The small molecule below binds the protein below.
Small molecule (SMILES): Nc1ncnc2c1ncn2[C@@H]1O[C@H](CO[P](=O)(O)O[P](=O)(O)NP(=O)(O)O)[C@@H](O)[C@H]1O

Sequence of chain 1.D:
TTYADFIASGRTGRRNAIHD

Binding-site contacts:
Ligand atom O3G contacts residue SER53 of chain 1.C at 2.9 Å (h-bond).
Ligand atom PA contacts residue MN1 of chain 1.I at 3.3 Å.
Ligand atom O2A contacts residue MN1 of chain 1.I at 2.0 Å.
Ligand atom N6 contacts residue VAL104 of chain 1.C at 3.3 Å.
Ligand atom C8 contacts residue THR183 of chain 1.C at 3.5 Å.
Ligand atom O3' contacts residue GLU127 of chain 1.C at 3.0 Å (salt-bridge).
Ligand atom O2B contacts residue LYS72 of chain 1.C at 3.0 Å (salt-bridge).
Ligand atom N3B contacts residue ASP184 of chain 1.C at 3.3 Å (salt-bridge).
Ligand atom N7 contacts residue THR183 of chain 1.C at 2.9 Å (h-bond).
Ligand atom PG contacts residue MN1 of chain 1.J at 3.1 Å.
Ligand atom O4' contacts residue VAL57 of chain 1.C at 3.3 Å.
Ligand atom O1G contacts residue PHE54 of chain 1.C at 3.4 Å.
Ligand atom O2G contacts residue ASP184 of chain 1.C at 3.1 Å (salt-bridge).
Ligand atom O1A contacts residue LYS72 of chain 1.C at 3.0 Å (salt-bridge).
Ligand atom O1B contacts residue GLY52 of chain 1.C at 3.2 Å.
Ligand atom O3G contacts residue ALA17 of chain 1.D at 3.1 Å (h-bond).
Ligand atom O2' contacts residue GLU127 of chain 1.C at 2.6 Å (salt-bridge).
Ligand atom O2G contacts residue LYS168 of chain 1.C at 2.8 Å (salt-bridge).
Ligand atom C5 contacts residue LEU173 of chain 1.C at 3.5 Å (hydrophobic).
Ligand atom O1A contacts residue ASP184 of chain 1.C at 3.4 Å.
Ligand atom N6 contacts residue GLU121 of chain 1.C at 3.0 Å (salt-bridge).
Ligand atom C6 contacts residue LEU173 of chain 1.C at 3.5 Å (hydrophobic).
Ligand atom O3' contacts residue ARG14 of chain 1.D at 2.9 Å (salt-bridge).
Ligand atom N3B contacts residue MN1 of chain 1.I at 2.4 Å.
Ligand atom O2A contacts residue ASN171 of chain 1.C at 3.0 Å (h-bond).
Ligand atom PG contacts residue MN1 of chain 1.I at 2.8 Å.
Ligand atom O2B contacts residue ASP184 of chain 1.C at 2.7 Å (salt-bridge).
Ligand atom O2G contacts residue MN1 of chain 1.I at 2.0 Å.
Ligand atom PB contacts residue MN1 of chain 1.J at 3.2 Å.
Ligand atom O1G contacts residue ASP184 of chain 1.C at 3.0 Å (salt-bridge).
Ligand atom O1B contacts residue GLY55 of chain 1.C at 3.1 Å (h-bond).
Ligand atom N3B contacts residue MN1 of chain 1.J at 3.3 Å.
Ligand atom O1B contacts residue PHE54 of chain 1.C at 3.1 Å (h-bond).
Ligand atom N1 contacts residue VAL123 of chain 1.C at 3.4 Å (h-bond).
Ligand atom O3' contacts residue GLU170 of chain 1.C at 3.0 Å (salt-bridge).
Ligand atom O2B contacts residue MN1 of chain 1.J at 2.1 Å.
Ligand atom O2A contacts residue ASP184 of chain 1.C at 3.3 Å (salt-bridge).
Ligand atom PG contacts residue ASP184 of chain 1.C at 3.3 Å.
Ligand atom O5' contacts residue VAL57 of chain 1.C at 3.4 Å.
Ligand atom O1G contacts residue MN1 of chain 1.J at 1.9 Å.

Sequence of chain 1.C:
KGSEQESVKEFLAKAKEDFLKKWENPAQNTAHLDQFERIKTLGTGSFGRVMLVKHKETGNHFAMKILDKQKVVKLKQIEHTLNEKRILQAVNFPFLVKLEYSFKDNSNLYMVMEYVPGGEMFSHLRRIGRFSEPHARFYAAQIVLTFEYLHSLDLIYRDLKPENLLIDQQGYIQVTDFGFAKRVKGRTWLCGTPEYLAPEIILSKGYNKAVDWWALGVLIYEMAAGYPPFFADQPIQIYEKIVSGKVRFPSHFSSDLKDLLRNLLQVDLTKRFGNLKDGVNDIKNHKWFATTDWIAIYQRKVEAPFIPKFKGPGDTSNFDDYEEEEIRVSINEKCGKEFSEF